Sequence of chain 1.C:
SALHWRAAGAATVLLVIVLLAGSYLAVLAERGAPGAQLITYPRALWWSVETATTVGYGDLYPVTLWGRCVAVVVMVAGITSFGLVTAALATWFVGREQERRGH

Sequence of chain 3.C:
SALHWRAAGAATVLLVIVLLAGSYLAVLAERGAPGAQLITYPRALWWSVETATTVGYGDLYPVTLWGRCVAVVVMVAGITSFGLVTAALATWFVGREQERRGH

A protein and the small-molecule ligand that binds it are described below.
Small molecule (SMILES): CCCC[N+](CCCC)(CCCC)CCCC

Binding-site contacts:
Ligand atom C32 contacts residue TBA1 of chain 4.L at 0.3 Å.
Ligand atom C13 contacts residue TBA1 of chain 4.L at 1.1 Å.
Ligand atom C24 contacts residue TBA1 of chain 4.L at 1.2 Å.
Ligand atom C42 contacts residue TBA1 of chain 4.L at 0.3 Å.
Ligand atom C13 contacts residue TBA1 of chain 3.L at 1.1 Å.
Ligand atom C42 contacts residue TBA1 of chain 3.L at 0.6 Å.
Ligand atom C12 contacts residue TBA1 of chain 3.L at 0.5 Å.
Ligand atom C33 contacts residue TBA1 of chain 4.L at 1.3 Å.
Ligand atom C13 contacts residue TBA1 of chain 2.L at 1.0 Å.
Ligand atom C24 contacts residue TBA1 of chain 3.L at 0.6 Å.
Ligand atom C23 contacts residue TBA1 of chain 2.L at 0.1 Å.
Ligand atom C22 contacts residue TBA1 of chain 3.L at 0.3 Å.
Ligand atom C22 contacts residue TBA1 of chain 4.L at 0.5 Å.
Ligand atom C11 contacts residue TBA1 of chain 2.L at 0.4 Å.
Ligand atom C43 contacts residue TBA1 of chain 3.L at 1.0 Å.
Ligand atom C21 contacts residue TBA1 of chain 2.L at 0.2 Å.
Ligand atom C32 contacts residue TBA1 of chain 2.L at 0.9 Å.
Ligand atom C44 contacts residue TBA1 of chain 2.L at 0.2 Å.
Ligand atom C44 contacts residue TBA1 of chain 4.L at 0.6 Å.
Ligand atom C31 contacts residue TBA1 of chain 2.L at 0.4 Å.
Ligand atom C14 contacts residue TBA1 of chain 4.L at 1.0 Å.
Ligand atom C14 contacts residue TBA1 of chain 3.L at 0.9 Å.
Ligand atom N1 contacts residue TBA1 of chain 4.L at 0.0 Å (h-bond).
Ligand atom N1 contacts residue TBA1 of chain 3.L at 0.0 Å (h-bond).
Ligand atom C41 contacts residue TBA1 of chain 2.L at 0.2 Å.
Ligand atom C12 contacts residue TBA1 of chain 4.L at 0.6 Å.
Ligand atom C34 contacts residue TBA1 of chain 2.L at 0.8 Å.
Ligand atom C43 contacts residue TBA1 of chain 2.L at 0.1 Å.
Ligand atom C34 contacts residue TBA1 of chain 3.L at 0.6 Å.
Ligand atom C23 contacts residue TBA1 of chain 4.L at 0.9 Å.
Ligand atom N1 contacts residue TBA1 of chain 2.L at 0.0 Å (h-bond).
Ligand atom C32 contacts residue TBA1 of chain 3.L at 0.3 Å.
Ligand atom C44 contacts residue TBA1 of chain 3.L at 1.1 Å.
Ligand atom C24 contacts residue TBA1 of chain 2.L at 0.2 Å.
Ligand atom C22 contacts residue TBA1 of chain 2.L at 0.1 Å.
Ligand atom C42 contacts residue TBA1 of chain 2.L at 0.1 Å.
Ligand atom C34 contacts residue TBA1 of chain 4.L at 0.6 Å.
Ligand atom C14 contacts residue TBA1 of chain 2.L at 0.8 Å.
Ligand atom C23 contacts residue TBA1 of chain 3.L at 1.3 Å.
Ligand atom C12 contacts residue TBA1 of chain 2.L at 0.9 Å.

Sequence of chain 2.C:
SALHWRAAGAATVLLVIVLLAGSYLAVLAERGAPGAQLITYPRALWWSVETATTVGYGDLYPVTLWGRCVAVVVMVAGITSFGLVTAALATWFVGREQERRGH

Sequence of chain 4.C:
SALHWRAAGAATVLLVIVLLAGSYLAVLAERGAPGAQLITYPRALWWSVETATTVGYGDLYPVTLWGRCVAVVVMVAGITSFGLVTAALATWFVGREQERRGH